Sequence of chain 2.A:
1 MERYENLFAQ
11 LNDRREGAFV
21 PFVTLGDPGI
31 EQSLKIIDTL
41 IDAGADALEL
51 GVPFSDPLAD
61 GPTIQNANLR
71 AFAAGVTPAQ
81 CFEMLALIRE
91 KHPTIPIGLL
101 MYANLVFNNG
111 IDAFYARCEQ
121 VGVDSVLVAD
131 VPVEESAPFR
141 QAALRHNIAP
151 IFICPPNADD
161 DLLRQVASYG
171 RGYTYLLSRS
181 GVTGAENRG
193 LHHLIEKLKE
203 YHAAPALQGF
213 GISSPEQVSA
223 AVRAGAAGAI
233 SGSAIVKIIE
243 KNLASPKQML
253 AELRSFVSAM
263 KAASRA

This small molecule binds to this protein.
Small molecule (SMILES): O=P(O)(O)OCCNS(=O)(=O)c1ccc(OC(F)(F)F)cc1

Sequence of chain 2.B:
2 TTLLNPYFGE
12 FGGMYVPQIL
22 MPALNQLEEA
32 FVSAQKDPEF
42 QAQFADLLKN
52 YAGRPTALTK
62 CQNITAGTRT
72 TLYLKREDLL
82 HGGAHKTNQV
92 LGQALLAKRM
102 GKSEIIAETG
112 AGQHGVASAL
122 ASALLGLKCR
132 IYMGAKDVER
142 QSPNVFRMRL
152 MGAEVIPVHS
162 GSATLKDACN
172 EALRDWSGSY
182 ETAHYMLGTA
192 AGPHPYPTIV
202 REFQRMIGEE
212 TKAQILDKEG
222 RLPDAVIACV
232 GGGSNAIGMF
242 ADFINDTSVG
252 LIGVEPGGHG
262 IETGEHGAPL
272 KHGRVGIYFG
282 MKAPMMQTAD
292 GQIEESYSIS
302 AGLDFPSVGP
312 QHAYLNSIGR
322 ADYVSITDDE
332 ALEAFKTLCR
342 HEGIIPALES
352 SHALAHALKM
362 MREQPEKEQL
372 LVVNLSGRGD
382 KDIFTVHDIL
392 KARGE

Binding-site contacts:
Ligand atom O16 contacts residue PHE212 of chain 2.A at 3.7 Å.
Ligand atom O7 contacts residue PHE212 of chain 2.A at 3.7 Å.
Ligand atom F10 contacts residue ALA129 of chain 2.A at 3.4 Å.
Ligand atom F11 contacts residue PHE212 of chain 2.A at 3.7 Å.
Ligand atom O20 contacts residue GLY234 of chain 2.A at 2.9 Å (h-bond).
Ligand atom O19 contacts residue THR183 of chain 2.A at 3.6 Å.
Ligand atom O19 contacts residue PHE212 of chain 2.A at 3.5 Å.
Ligand atom C3 contacts residue THR183 of chain 2.A at 3.7 Å.
Ligand atom C14 contacts residue TYR175 of chain 2.A at 3.5 Å (hydrophobic).
Ligand atom C14 contacts residue THR183 of chain 2.A at 3.6 Å.
Ligand atom O18 contacts residue SER235 of chain 2.A at 2.5 Å (h-bond).
Ligand atom O19 contacts residue GLY213 of chain 2.A at 2.8 Å (h-bond).
Ligand atom O21 contacts residue PHE22 of chain 2.A at 3.2 Å.
Ligand atom O7 contacts residue ALA129 of chain 2.A at 3.6 Å.
Ligand atom O18 contacts residue GLY234 of chain 2.A at 3.6 Å.
Ligand atom O20 contacts residue SER235 of chain 2.A at 3.4 Å (h-bond).
Ligand atom O19 contacts residue GLY184 of chain 2.A at 2.8 Å (h-bond).
Ligand atom O18 contacts residue GLY184 of chain 2.A at 3.6 Å.
Ligand atom C2 contacts residue PHE212 of chain 2.A at 3.8 Å (hydrophobic).
Ligand atom C15 contacts residue GLY234 of chain 2.A at 3.7 Å.
Ligand atom O21 contacts residue GLU49 of chain 2.A at 3.3 Å.
Ligand atom O22 contacts residue ILE232 of chain 2.A at 3.8 Å.
Ligand atom C6 contacts residue PHE212 of chain 2.A at 3.6 Å (hydrophobic).
Ligand atom F10 contacts residue PRO18 of chain 2.B at 3.4 Å.
Ligand atom F9F contacts residue LEU127 of chain 2.A at 3.4 Å.
Ligand atom O7 contacts residue ALA59 of chain 2.A at 3.4 Å.
Ligand atom C5 contacts residue TYR175 of chain 2.A at 3.5 Å (hydrophobic).
Ligand atom P17 contacts residue GLY184 of chain 2.A at 3.8 Å.
Ligand atom C1 contacts residue PHE212 of chain 2.A at 3.6 Å (hydrophobic).
Ligand atom O16 contacts residue THR183 of chain 2.A at 3.6 Å.
Ligand atom O21 contacts residue LEU100 of chain 2.A at 3.3 Å.
Ligand atom O22 contacts residue TYR175 of chain 2.A at 2.9 Å (h-bond).
Ligand atom O18 contacts residue THR183 of chain 2.A at 3.5 Å.
Ligand atom C3 contacts residue LEU100 of chain 2.A at 3.7 Å (hydrophobic).
Ligand atom F9F contacts residue ALA129 of chain 2.A at 3.3 Å.
Ligand atom F9F contacts residue ILE153 of chain 2.A at 3.6 Å.
Ligand atom C5 contacts residue LEU100 of chain 2.A at 3.8 Å (hydrophobic).
Ligand atom O18 contacts residue ILE64 of chain 2.A at 3.6 Å.
Ligand atom C4 contacts residue LEU100 of chain 2.A at 3.6 Å (hydrophobic).
Ligand atom P17 contacts residue SER235 of chain 2.A at 3.6 Å.